Sequence of chain 1.B:
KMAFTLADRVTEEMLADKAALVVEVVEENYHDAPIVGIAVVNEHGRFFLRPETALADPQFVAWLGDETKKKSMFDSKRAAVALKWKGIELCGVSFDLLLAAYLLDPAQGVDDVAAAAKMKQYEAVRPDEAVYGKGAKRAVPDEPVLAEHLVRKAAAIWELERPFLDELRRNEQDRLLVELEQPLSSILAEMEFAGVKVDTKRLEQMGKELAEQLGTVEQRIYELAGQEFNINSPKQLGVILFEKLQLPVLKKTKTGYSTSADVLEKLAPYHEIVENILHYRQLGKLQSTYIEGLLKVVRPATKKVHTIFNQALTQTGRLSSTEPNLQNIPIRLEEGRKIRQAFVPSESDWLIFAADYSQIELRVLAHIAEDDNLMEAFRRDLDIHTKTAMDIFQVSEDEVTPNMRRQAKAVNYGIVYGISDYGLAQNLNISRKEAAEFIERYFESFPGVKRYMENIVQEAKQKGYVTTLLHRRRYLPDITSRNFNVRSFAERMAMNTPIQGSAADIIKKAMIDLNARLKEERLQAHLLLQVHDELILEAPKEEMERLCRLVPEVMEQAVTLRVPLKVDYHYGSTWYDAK

Binding-site contacts:
Ligand atom C1' contacts residue TYR303 of chain 1.B at 3.4 Å (hydrophobic).
Ligand atom OP1 contacts residue LEU291 of chain 1.B at 3.6 Å.
Ligand atom OP1 contacts residue ARG294 of chain 1.B at 2.9 Å (salt-bridge).
Ligand atom N1 contacts residue CTP1 of chain 1.G at 3.4 Å (h-bond).
Ligand atom O2 contacts residue LYS298 of chain 1.B at 3.6 Å.
Ligand atom O2 contacts residue ARG331 of chain 1.B at 2.8 Å (salt-bridge).
Ligand atom OP2 contacts residue ALA274 of chain 1.B at 3.4 Å.
Ligand atom C1' contacts residue GLN340 of chain 1.B at 3.5 Å.
Ligand atom C4' contacts residue ILE342 of chain 1.B at 3.6 Å (hydrophobic).
Ligand atom OP1 contacts residue THR268 of chain 1.B at 2.7 Å (h-bond).
Ligand atom C4' contacts residue VAL544 of chain 1.B at 3.5 Å (hydrophobic).
Ligand atom C2' contacts residue ASN341 of chain 1.B at 3.5 Å.
Ligand atom P contacts residue ARG294 of chain 1.B at 3.5 Å.
Ligand atom C1' contacts residue HIS545 of chain 1.B at 3.6 Å.
Ligand atom O3' contacts residue ARG294 of chain 1.B at 3.1 Å (salt-bridge).
Ligand atom C5' contacts residue THR268 of chain 1.B at 3.5 Å.
Ligand atom O2 contacts residue CTP1 of chain 1.G at 3.5 Å.
Ligand atom C3' contacts residue CTP1 of chain 1.G at 3.5 Å.
Ligand atom O4' contacts residue HIS545 of chain 1.B at 3.5 Å.
Ligand atom OP1 contacts residue LYS267 of chain 1.B at 2.7 Å (salt-bridge).
Ligand atom OP2 contacts residue ARG345 of chain 1.B at 3.6 Å (salt-bridge).
Ligand atom OP1 contacts residue ARG345 of chain 1.B at 2.8 Å (salt-bridge).
Ligand atom C5' contacts residue ILE342 of chain 1.B at 3.1 Å (hydrophobic).
Ligand atom O5' contacts residue THR272 of chain 1.B at 3.2 Å (h-bond).
Ligand atom C2 contacts residue CTP1 of chain 1.G at 3.3 Å.
Ligand atom O3' contacts residue THR268 of chain 1.B at 3.2 Å.
Ligand atom O4' contacts residue TYR303 of chain 1.B at 3.5 Å (h-bond).
Ligand atom O4' contacts residue ASN341 of chain 1.B at 3.2 Å.
Ligand atom O3' contacts residue PRO343 of chain 1.B at 3.6 Å.
Ligand atom C2' contacts residue GLN340 of chain 1.B at 3.5 Å.
Ligand atom O2 contacts residue ASN341 of chain 1.B at 2.9 Å (h-bond).
Ligand atom OP1 contacts residue THR266 of chain 1.B at 2.9 Å (h-bond).
Ligand atom OP1 contacts residue GLN295 of chain 1.B at 3.4 Å.
Ligand atom OP1 contacts residue THR272 of chain 1.B at 2.7 Å (h-bond).
Ligand atom C1' contacts residue ASN341 of chain 1.B at 3.6 Å.
Ligand atom N3 contacts residue CTP1 of chain 1.G at 3.5 Å.
Ligand atom OP1 contacts residue PRO343 of chain 1.B at 3.5 Å.
Ligand atom C2' contacts residue CTP1 of chain 1.G at 3.1 Å.
Ligand atom OP1 contacts residue ILE344 of chain 1.B at 2.8 Å (h-bond).
Ligand atom OP2 contacts residue ARG345 of chain 1.B at 3.3 Å (salt-bridge).

This protein binds this small molecule.
Small molecule (SMILES): Cc1cn([C@H]2C[C@H](O[P](=O)(O)OC[C@H]3O[C@@H](n4ccc(N)nc4=O)C[C@@H]3O[P](=O)(O)OC[C@@H]3CC[C@H](n4ccc(N)nc4=O)O3)[C@@H](CO[P](=O)(O)O[C@H]3C[C@H](n4ccc(N)nc4=O)O[C@@H]3CO[P](=O)(O)O[C@H]3C[C@H](n4cnc5c4NC=NC5N)O[C@@H]3CO[P](=O)(O)O[C@H]3C[C@H](n4cnc5c(=O)[nH]c(N)nc54)O[C@@H]3CO[P](=O)(O)O[C@H]3C[C@H](n4cc(C)c(=O)[nH]c4=O)O[C@@H]3CO[P](=O)(O)O[C@H]3C[C@H](n4ccc(N)nc4=O)O[C@@H]3CO[P](=O)(O)O[C@H]3C[C@H](n4ccc(N)nc4=O)O[C@@H]3CO)O2)c(=O)[nH]c1=O